The small molecule below binds the protein below.
Small molecule (SMILES): CC(=O)N[C@H]1[C@H](O[C@H]2[C@H](O)[C@@H](NC(C)=O)CO[C@@H]2CO)O[C@H](CO)[C@@H](O)[C@@H]1O

Binding-site contacts:
Ligand atom C3 contacts residue ASN80 of chain 1.D at 4.1 Å.
Ligand atom C8 contacts residue ASN80 of chain 1.D at 4.4 Å.
Ligand atom C1 contacts residue HIS119 of chain 1.D at 4.2 Å.
Ligand atom O7 contacts residue ASN80 of chain 1.D at 3.4 Å (h-bond).
Ligand atom C7 contacts residue ASN80 of chain 1.D at 3.4 Å.
Ligand atom O7 contacts residue PRO78 of chain 1.D at 3.6 Å (h-bond).
Ligand atom C1 contacts residue ASN80 of chain 1.D at 1.6 Å.
Ligand atom C5 contacts residue HIS119 of chain 1.D at 3.9 Å.
Ligand atom O5 contacts residue ASN80 of chain 1.D at 2.6 Å (h-bond).
Ligand atom C8 contacts residue PRO78 of chain 1.D at 4.0 Å (hydrophobic).
Ligand atom C2 contacts residue ASN80 of chain 1.D at 2.8 Å.
Ligand atom C7 contacts residue PRO78 of chain 1.D at 4.2 Å (hydrophobic).
Ligand atom N2 contacts residue ASN80 of chain 1.D at 3.1 Å (h-bond).
Ligand atom O6 contacts residue HIS119 of chain 1.D at 4.0 Å.
Ligand atom C5 contacts residue ASN80 of chain 1.D at 3.7 Å.
Ligand atom C6 contacts residue ASN80 of chain 1.D at 4.4 Å.
Ligand atom C6 contacts residue HIS119 of chain 1.D at 3.7 Å.
Ligand atom O5 contacts residue HIS119 of chain 1.D at 3.4 Å (h-bond).

Sequence of chain 1.D:
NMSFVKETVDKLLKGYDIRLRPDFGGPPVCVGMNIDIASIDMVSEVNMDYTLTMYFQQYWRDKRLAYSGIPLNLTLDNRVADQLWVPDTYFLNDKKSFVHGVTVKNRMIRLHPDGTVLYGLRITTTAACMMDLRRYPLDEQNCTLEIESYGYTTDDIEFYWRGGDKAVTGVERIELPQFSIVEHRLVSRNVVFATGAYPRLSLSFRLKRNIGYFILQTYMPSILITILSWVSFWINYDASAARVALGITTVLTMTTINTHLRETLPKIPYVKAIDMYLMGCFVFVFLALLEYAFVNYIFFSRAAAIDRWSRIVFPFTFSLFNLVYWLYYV